Binding-site contacts:
Ligand atom C10 contacts residue 1N71 of chain 1.G at 4.4 Å.
Ligand atom C14 contacts residue GLU33 of chain 1.A at 4.2 Å.
Ligand atom C13 contacts residue LYS37 of chain 1.A at 4.1 Å.
Ligand atom C3 contacts residue ARG284 of chain 1.A at 4.4 Å.
Ligand atom C13 contacts residue ASP40 of chain 1.A at 3.4 Å.
Ligand atom N1 contacts residue 1N71 of chain 1.G at 4.4 Å.
Ligand atom C13 contacts residue ARG284 of chain 1.A at 3.4 Å.
Ligand atom C13 contacts residue PHE36 of chain 1.A at 4.1 Å (hydrophobic).
Ligand atom C12 contacts residue ARG284 of chain 1.A at 3.4 Å.
Ligand atom C11 contacts residue 1N71 of chain 1.F at 4.2 Å.
Ligand atom C1 contacts residue CYS285 of chain 1.A at 4.2 Å (hydrophobic).
Ligand atom C14 contacts residue PHE36 of chain 1.A at 4.1 Å (hydrophobic).
Ligand atom O3 contacts residue GLU33 of chain 1.A at 4.4 Å.
Ligand atom C14 contacts residue LYS37 of chain 1.A at 3.9 Å.
Ligand atom C18 contacts residue 1N71 of chain 1.F at 4.4 Å.
Ligand atom O2 contacts residue ASP40 of chain 1.A at 2.7 Å (salt-bridge).
Ligand atom O2 contacts residue ARG284 of chain 1.A at 4.1 Å.
Ligand atom C10 contacts residue 1N71 of chain 1.F at 3.8 Å.
Ligand atom C17 contacts residue GLU33 of chain 1.A at 3.8 Å.
Ligand atom C15 contacts residue PHE36 of chain 1.A at 3.8 Å (hydrophobic).
Ligand atom C12 contacts residue ASP40 of chain 1.A at 3.5 Å.
Ligand atom C16 contacts residue GLU33 of chain 1.A at 3.8 Å.
Ligand atom O2 contacts residue PHE36 of chain 1.A at 4.2 Å.
Ligand atom C16 contacts residue PHE36 of chain 1.A at 4.1 Å (hydrophobic).
Ligand atom C22 contacts residue 1N71 of chain 1.G at 3.7 Å.
Ligand atom C24 contacts residue 1N71 of chain 1.G at 4.2 Å.
Ligand atom O2 contacts residue LYS37 of chain 1.A at 3.4 Å.
Ligand atom C2 contacts residue CYS285 of chain 1.A at 4.5 Å (hydrophobic).
Ligand atom C15 contacts residue CYS285 of chain 1.A at 4.4 Å (hydrophobic).
Ligand atom C7 contacts residue GLU33 of chain 1.A at 4.3 Å.
Ligand atom O4 contacts residue ARG284 of chain 1.A at 4.5 Å.
Ligand atom C1 contacts residue ARG284 of chain 1.A at 3.5 Å.
Ligand atom O1 contacts residue 1N71 of chain 1.G at 3.5 Å.
Ligand atom C11 contacts residue CYS285 of chain 1.A at 3.9 Å (hydrophobic).

The small molecule below binds the protein below.
Small molecule (SMILES): C[C@H](CCC(=O)NCCC[N+](C)(C)CC(O)CS(=O)(=O)O)[C@H]1CC[C@H]2[C@@H]3[C@H](O)C[C@@H]4C[C@H](O)CC[C@]4(C)[C@H]3C[C@H](O)[C@]12C

Sequence of chain 1.A:
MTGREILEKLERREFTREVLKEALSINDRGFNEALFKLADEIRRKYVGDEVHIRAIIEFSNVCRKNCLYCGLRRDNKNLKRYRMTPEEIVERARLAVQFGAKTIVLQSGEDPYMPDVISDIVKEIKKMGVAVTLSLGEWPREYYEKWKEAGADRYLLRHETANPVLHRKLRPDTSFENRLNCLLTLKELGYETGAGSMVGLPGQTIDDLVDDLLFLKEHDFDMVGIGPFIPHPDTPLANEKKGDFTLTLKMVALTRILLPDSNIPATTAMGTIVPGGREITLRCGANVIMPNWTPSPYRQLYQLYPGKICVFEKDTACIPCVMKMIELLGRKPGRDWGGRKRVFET